Sequence of chain 31.C:
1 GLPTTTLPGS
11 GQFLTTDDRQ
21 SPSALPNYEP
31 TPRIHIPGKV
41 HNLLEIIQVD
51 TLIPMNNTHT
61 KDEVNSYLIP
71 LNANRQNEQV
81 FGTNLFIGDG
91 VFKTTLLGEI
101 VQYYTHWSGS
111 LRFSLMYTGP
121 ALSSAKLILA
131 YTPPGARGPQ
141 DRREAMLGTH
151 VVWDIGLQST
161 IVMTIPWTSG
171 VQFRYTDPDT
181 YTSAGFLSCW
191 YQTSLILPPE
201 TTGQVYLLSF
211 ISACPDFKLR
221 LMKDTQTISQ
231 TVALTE

This small molecule binds to this protein.
Small molecule (SMILES): Cc1cc(CCCCCOc2ccc(C3=N[C@@H](C)CO3)cc2)on1

Sequence of chain 32.C:
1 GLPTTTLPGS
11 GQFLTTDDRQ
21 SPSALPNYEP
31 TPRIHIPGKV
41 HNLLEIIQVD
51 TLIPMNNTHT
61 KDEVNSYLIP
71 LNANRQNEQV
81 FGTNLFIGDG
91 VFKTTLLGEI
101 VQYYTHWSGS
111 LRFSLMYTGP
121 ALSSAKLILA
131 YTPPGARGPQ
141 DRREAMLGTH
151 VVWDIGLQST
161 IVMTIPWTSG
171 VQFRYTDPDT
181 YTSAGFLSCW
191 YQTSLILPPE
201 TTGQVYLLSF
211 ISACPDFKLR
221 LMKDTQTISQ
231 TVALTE

Sequence of chain 31.A:
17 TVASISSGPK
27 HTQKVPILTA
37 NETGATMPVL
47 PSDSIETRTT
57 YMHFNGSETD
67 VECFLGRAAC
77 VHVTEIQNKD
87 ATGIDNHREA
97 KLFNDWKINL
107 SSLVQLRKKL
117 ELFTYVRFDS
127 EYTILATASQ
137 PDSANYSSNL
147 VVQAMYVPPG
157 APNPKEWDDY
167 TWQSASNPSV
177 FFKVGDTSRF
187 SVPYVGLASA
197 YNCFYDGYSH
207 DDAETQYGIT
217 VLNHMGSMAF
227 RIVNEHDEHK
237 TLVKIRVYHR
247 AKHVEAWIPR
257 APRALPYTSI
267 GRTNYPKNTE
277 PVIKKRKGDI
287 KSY

Binding-site contacts:
Ligand atom C1C contacts residue LEU106 of chain 31.A at 3.6 Å (hydrophobic).
Ligand atom C5A contacts residue PHE186 of chain 31.A at 3.7 Å (hydrophobic).
Ligand atom C2B contacts residue VAL188 of chain 31.A at 3.3 Å (hydrophobic).
Ligand atom C3B contacts residue TYR152 of chain 31.A at 3.6 Å (hydrophobic).
Ligand atom C4 contacts residue TYR197 of chain 31.A at 3.9 Å (hydrophobic).
Ligand atom C6B contacts residue ILE104 of chain 31.A at 3.6 Å (hydrophobic).
Ligand atom CM1 contacts residue PRO174 of chain 31.A at 3.8 Å (hydrophobic).
Ligand atom CM1 contacts residue LEU14 of chain 32.C at 3.3 Å (hydrophobic).
Ligand atom C2A contacts residue TYR152 of chain 31.A at 3.8 Å (hydrophobic).
Ligand atom O1B contacts residue TYR128 of chain 31.A at 3.4 Å (h-bond).
Ligand atom C2C contacts residue TYR197 of chain 31.A at 3.8 Å (hydrophobic).
Ligand atom C3C contacts residue TYR128 of chain 31.A at 3.3 Å (hydrophobic).
Ligand atom C5C contacts residue VAL191 of chain 31.A at 3.7 Å (hydrophobic).
Ligand atom CM1 contacts residue SER175 of chain 31.A at 3.9 Å.
Ligand atom C4A contacts residue PRO174 of chain 31.A at 3.4 Å (hydrophobic).
Ligand atom O1A contacts residue PHE186 of chain 31.A at 3.2 Å.
Ligand atom C1B contacts residue TYR128 of chain 31.A at 3.7 Å (hydrophobic).
Ligand atom O1 contacts residue ASN219 of chain 31.A at 3.9 Å.
Ligand atom C1B contacts residue ILE104 of chain 31.A at 4.0 Å (hydrophobic).
Ligand atom N3A contacts residue ALA24 of chain 31.C at 3.9 Å.
Ligand atom C3B contacts residue VAL188 of chain 31.A at 3.5 Å (hydrophobic).
Ligand atom C5 contacts residue LEU106 of chain 31.A at 3.8 Å (hydrophobic).
Ligand atom C4C contacts residue VAL191 of chain 31.A at 3.3 Å (hydrophobic).
Ligand atom C5A contacts residue VAL176 of chain 31.A at 3.8 Å (hydrophobic).
Ligand atom C2A contacts residue PHE186 of chain 31.A at 3.6 Å (hydrophobic).
Ligand atom C6B contacts residue TYR128 of chain 31.A at 3.4 Å (hydrophobic).
Ligand atom N2 contacts residue ASN219 of chain 31.A at 3.0 Å (h-bond).
Ligand atom CM1 contacts residue VAL176 of chain 31.A at 3.4 Å (hydrophobic).
Ligand atom C3 contacts residue ASN219 of chain 31.A at 3.9 Å.
Ligand atom C5B contacts residue PHE186 of chain 31.A at 3.9 Å (hydrophobic).
Ligand atom C4 contacts residue LEU106 of chain 31.A at 3.6 Å (hydrophobic).
Ligand atom C4B contacts residue PHE186 of chain 31.A at 3.9 Å (hydrophobic).
Ligand atom N3A contacts residue PRO174 of chain 31.A at 3.9 Å.
Ligand atom C5B contacts residue MET224 of chain 31.A at 3.2 Å (hydrophobic).
Ligand atom C4 contacts residue PHE124 of chain 31.A at 3.9 Å (hydrophobic).
Ligand atom C1B contacts residue VAL188 of chain 31.A at 3.7 Å (hydrophobic).
Ligand atom C4C contacts residue TYR197 of chain 31.A at 4.0 Å (hydrophobic).
Ligand atom N3A contacts residue TYR152 of chain 31.A at 3.6 Å.
Ligand atom C4B contacts residue TYR152 of chain 31.A at 4.0 Å (hydrophobic).
Ligand atom C6B contacts residue MET224 of chain 31.A at 3.6 Å (hydrophobic).